Sequence of chain 1.C:
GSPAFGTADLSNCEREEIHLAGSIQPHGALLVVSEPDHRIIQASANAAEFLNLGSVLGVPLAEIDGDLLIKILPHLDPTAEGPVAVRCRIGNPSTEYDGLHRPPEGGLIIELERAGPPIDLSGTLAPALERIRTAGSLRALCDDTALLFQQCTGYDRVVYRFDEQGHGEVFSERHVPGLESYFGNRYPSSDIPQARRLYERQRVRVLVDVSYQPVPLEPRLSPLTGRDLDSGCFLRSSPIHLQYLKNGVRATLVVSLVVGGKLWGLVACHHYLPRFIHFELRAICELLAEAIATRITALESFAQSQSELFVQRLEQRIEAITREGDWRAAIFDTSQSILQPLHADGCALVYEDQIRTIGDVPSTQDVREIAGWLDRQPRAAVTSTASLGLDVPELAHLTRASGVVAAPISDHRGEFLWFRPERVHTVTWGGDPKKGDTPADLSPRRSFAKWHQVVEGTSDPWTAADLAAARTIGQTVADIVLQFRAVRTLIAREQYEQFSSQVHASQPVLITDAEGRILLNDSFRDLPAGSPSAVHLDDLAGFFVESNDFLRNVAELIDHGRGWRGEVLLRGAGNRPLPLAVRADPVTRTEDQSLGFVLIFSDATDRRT

Binding-site contacts:
Ligand atom CBD contacts residue HIS274 of chain 1.C at 3.6 Å.
Ligand atom CGA contacts residue HIS304 of chain 1.C at 3.2 Å.
Ligand atom ND contacts residue ASP221 of chain 1.C at 3.2 Å (salt-bridge).
Ligand atom CGD contacts residue ARG236 of chain 1.C at 3.5 Å.
Ligand atom CHA contacts residue HIS274 of chain 1.C at 3.5 Å.
Ligand atom C1C contacts residue ASP221 of chain 1.C at 3.5 Å.
Ligand atom O1A contacts residue THR286 of chain 1.C at 3.6 Å (h-bond).
Ligand atom CMB contacts residue TYR190 of chain 1.C at 3.0 Å (hydrophobic).
Ligand atom C4D contacts residue HIS274 of chain 1.C at 3.6 Å.
Ligand atom O2D contacts residue ARG236 of chain 1.C at 3.1 Å (salt-bridge).
Ligand atom O2A contacts residue HIS304 of chain 1.C at 3.2 Å (h-bond).
Ligand atom NC contacts residue ASP221 of chain 1.C at 2.9 Å (salt-bridge).
Ligand atom O2D contacts residue TYR230 of chain 1.C at 3.3 Å (h-bond).
Ligand atom OB contacts residue PRO485 of chain 1.C at 3.2 Å.
Ligand atom OB contacts residue TYR277 of chain 1.C at 2.8 Å (h-bond).
Ligand atom O2A contacts residue TYR190 of chain 1.C at 2.9 Å (h-bond).
Ligand atom OB contacts residue SER488 of chain 1.C at 3.1 Å.
Ligand atom CMC contacts residue LEU37 of chain 1.C at 3.7 Å (hydrophobic).
Ligand atom C3B contacts residue TYR277 of chain 1.C at 3.6 Å (hydrophobic).
Ligand atom CMA contacts residue TYR190 of chain 1.C at 3.2 Å (hydrophobic).
Ligand atom CAA contacts residue TYR230 of chain 1.C at 3.5 Å (hydrophobic).
Ligand atom C1A contacts residue HIS274 of chain 1.C at 3.6 Å.
Ligand atom O1D contacts residue MSE270 of chain 1.C at 3.4 Å.
Ligand atom C1D contacts residue PRO223 of chain 1.C at 3.4 Å (hydrophobic).
Ligand atom CAC contacts residue CYS40 of chain 1.C at 2.6 Å (hydrophobic).
Ligand atom NA contacts residue ASP221 of chain 1.C at 3.1 Å (salt-bridge).
Ligand atom O1D contacts residue ARG236 of chain 1.C at 2.6 Å (salt-bridge).
Ligand atom NB contacts residue TYR277 of chain 1.C at 2.9 Å (h-bond).
Ligand atom O1A contacts residue HIS304 of chain 1.C at 2.6 Å (h-bond).
Ligand atom C4B contacts residue TYR277 of chain 1.C at 2.8 Å (hydrophobic).
Ligand atom OC contacts residue TYR277 of chain 1.C at 3.5 Å.
Ligand atom NB contacts residue ASP221 of chain 1.C at 3.1 Å (salt-bridge).
Ligand atom O1A contacts residue VAL288 of chain 1.C at 3.5 Å.
Ligand atom C3C contacts residue ILE273 of chain 1.C at 3.5 Å (hydrophobic).
Ligand atom C4C contacts residue ASP221 of chain 1.C at 3.5 Å.
Ligand atom CBA contacts residue HIS274 of chain 1.C at 3.5 Å.
Ligand atom CHD contacts residue PRO223 of chain 1.C at 3.1 Å (hydrophobic).
Ligand atom CBA contacts residue TYR230 of chain 1.C at 3.4 Å (hydrophobic).
Ligand atom CBC contacts residue CYS40 of chain 1.C at 1.6 Å (hydrophobic).
Ligand atom OC contacts residue ASP221 of chain 1.C at 3.6 Å.

The protein below binds the small molecule below.
Small molecule (SMILES): C=CC1=C(C)/C(=C/c2[nH]c(/C=C3\N=C(/C=C4\NC(=O)C(C)=C4C=C)C(C)=C3CCC(=O)O)c(CCC(=O)O)c2C)NC1=O